A small-molecule ligand and the protein it binds are described below.
Small molecule (SMILES): C[C@@H](O)[C@H](Cc1ccccc1)NC(=O)CNC(=O)CNC(=O)OCc1ccccc1

Binding-site contacts:
Ligand atom CE2 contacts residue SER202 of chain 1.B at 3.6 Å.
Ligand atom CE1 contacts residue SER175 of chain 1.B at 3.4 Å.
Ligand atom CA contacts residue SER180 of chain 1.B at 2.7 Å.
Ligand atom C contacts residue HIS42 of chain 1.B at 3.1 Å.
Ligand atom CG contacts residue CYS176 of chain 1.B at 3.7 Å (hydrophobic).
Ligand atom C contacts residue SER199 of chain 1.B at 3.7 Å.
Ligand atom CA contacts residue GLY201 of chain 1.B at 3.3 Å.
Ligand atom C1 contacts residue HIS42 of chain 1.B at 1.6 Å.
Ligand atom CE1 contacts residue GLY201 of chain 1.B at 3.7 Å.
Ligand atom C contacts residue HIS42 of chain 1.B at 2.7 Å.
Ligand atom O contacts residue GLY201 of chain 1.B at 3.2 Å (h-bond).
Ligand atom CB contacts residue SER199 of chain 1.B at 3.7 Å.
Ligand atom CZ contacts residue GLY201 of chain 1.B at 3.5 Å.
Ligand atom C6 contacts residue THR83 of chain 1.B at 3.4 Å.
Ligand atom C contacts residue SER180 of chain 1.B at 1.6 Å.
Ligand atom C1 contacts residue SER180 of chain 1.B at 2.5 Å.
Ligand atom N contacts residue SER199 of chain 1.B at 2.7 Å (h-bond).
Ligand atom C4 contacts residue THR83 of chain 1.B at 3.8 Å.
Ligand atom O contacts residue GLY178 of chain 1.B at 3.0 Å (h-bond).
Ligand atom N contacts residue HIS42 of chain 1.B at 3.1 Å (h-bond).
Ligand atom C2 contacts residue LYS160 of chain 1.B at 3.6 Å.
Ligand atom O contacts residue TRP200 of chain 1.B at 3.2 Å.
Ligand atom C1 contacts residue TRP200 of chain 1.B at 3.8 Å (hydrophobic).
Ligand atom N contacts residue SER180 of chain 1.B at 3.2 Å (h-bond).
Ligand atom C8 contacts residue LYS160 of chain 1.B at 3.7 Å.
Ligand atom CA contacts residue SER199 of chain 1.B at 3.7 Å.
Ligand atom CA contacts residue SER199 of chain 1.B at 3.7 Å.
Ligand atom C3 contacts residue LYS160 of chain 1.B at 3.6 Å.
Ligand atom O1 contacts residue GLY201 of chain 1.B at 3.0 Å (h-bond).
Ligand atom C5 contacts residue THR83 of chain 1.B at 3.1 Å.
Ligand atom CZ contacts residue SER202 of chain 1.B at 3.4 Å.
Ligand atom CB contacts residue SER180 of chain 1.B at 2.8 Å.
Ligand atom CB contacts residue CYS176 of chain 1.B at 3.8 Å (hydrophobic).
Ligand atom C4 contacts residue LEU82 of chain 1.B at 3.5 Å (hydrophobic).
Ligand atom O contacts residue HIS42 of chain 1.B at 3.7 Å.
Ligand atom CA contacts residue HIS42 of chain 1.B at 3.4 Å.
Ligand atom C7 contacts residue LEU82 of chain 1.B at 3.2 Å (hydrophobic).
Ligand atom C6 contacts residue LEU82 of chain 1.B at 2.6 Å (hydrophobic).
Ligand atom C5 contacts residue LEU82 of chain 1.B at 2.8 Å (hydrophobic).
Ligand atom O contacts residue SER180 of chain 1.B at 2.4 Å (h-bond).

Sequence of chain 1.B:
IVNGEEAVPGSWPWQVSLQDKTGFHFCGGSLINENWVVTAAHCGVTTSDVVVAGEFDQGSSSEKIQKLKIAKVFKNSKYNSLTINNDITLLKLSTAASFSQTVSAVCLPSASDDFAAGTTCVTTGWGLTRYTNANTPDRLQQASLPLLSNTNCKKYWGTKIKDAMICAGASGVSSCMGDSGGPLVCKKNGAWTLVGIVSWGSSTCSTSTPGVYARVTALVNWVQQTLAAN